This protein binds this small molecule.
Small molecule (SMILES): CC(=O)N[C@H]1[C@H](O[C@H]2[C@H](O)[C@@H](NC(C)=O)CO[C@@H]2CO)O[C@H](CO)[C@@H](O[C@@H]2O[C@H](CO)[C@@H](O)[C@H](O[C@H]3O[C@H](CO)[C@@H](O)[C@H](O)[C@@H]3O)[C@@H]2O)[C@@H]1O

Sequence of chain 1.A:
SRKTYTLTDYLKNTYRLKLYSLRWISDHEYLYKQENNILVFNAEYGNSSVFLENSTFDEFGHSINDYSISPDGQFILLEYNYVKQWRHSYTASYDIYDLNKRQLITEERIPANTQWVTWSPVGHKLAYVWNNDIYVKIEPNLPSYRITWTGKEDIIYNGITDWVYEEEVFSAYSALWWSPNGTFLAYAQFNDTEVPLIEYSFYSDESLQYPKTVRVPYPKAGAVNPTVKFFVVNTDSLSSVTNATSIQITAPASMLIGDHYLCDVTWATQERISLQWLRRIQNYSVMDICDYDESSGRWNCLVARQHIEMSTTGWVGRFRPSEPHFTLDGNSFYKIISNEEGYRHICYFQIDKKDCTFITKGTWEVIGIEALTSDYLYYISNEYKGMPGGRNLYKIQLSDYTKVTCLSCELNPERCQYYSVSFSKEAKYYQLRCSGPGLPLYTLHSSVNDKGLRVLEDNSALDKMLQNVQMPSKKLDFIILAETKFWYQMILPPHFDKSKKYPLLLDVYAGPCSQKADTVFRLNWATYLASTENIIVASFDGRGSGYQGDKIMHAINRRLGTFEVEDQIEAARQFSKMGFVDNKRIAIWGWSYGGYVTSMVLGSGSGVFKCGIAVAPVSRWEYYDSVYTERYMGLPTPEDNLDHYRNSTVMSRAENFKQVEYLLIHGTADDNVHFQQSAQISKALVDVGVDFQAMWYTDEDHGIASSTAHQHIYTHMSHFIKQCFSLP

Binding-site contacts:
Ligand atom C2 contacts residue THR201 of chain 1.A at 4.5 Å.
Ligand atom O7 contacts residue THR201 of chain 1.A at 4.0 Å.
Ligand atom C8 contacts residue ILE164 of chain 1.A at 3.7 Å (hydrophobic).
Ligand atom O7 contacts residue GLN197 of chain 1.A at 4.2 Å.
Ligand atom O7 contacts residue ASN199 of chain 1.A at 3.4 Å (h-bond).
Ligand atom C8 contacts residue THR158 of chain 1.A at 4.4 Å.
Ligand atom O5 contacts residue ASN199 of chain 1.A at 2.2 Å (h-bond).
Ligand atom C6 contacts residue THR201 of chain 1.A at 4.4 Å.
Ligand atom C7 contacts residue ILE164 of chain 1.A at 3.8 Å (hydrophobic).
Ligand atom C1 contacts residue ASN199 of chain 1.A at 1.5 Å.
Ligand atom C5 contacts residue ASN199 of chain 1.A at 3.6 Å.
Ligand atom C1 contacts residue ILE164 of chain 1.A at 4.1 Å (hydrophobic).
Ligand atom O7 contacts residue LYS237 of chain 1.A at 3.3 Å (salt-bridge).
Ligand atom C7 contacts residue ASN199 of chain 1.A at 3.5 Å.
Ligand atom C8 contacts residue GLU202 of chain 1.A at 3.2 Å.
Ligand atom O6 contacts residue GLU202 of chain 1.A at 3.2 Å (salt-bridge).
Ligand atom C2 contacts residue ASN199 of chain 1.A at 2.4 Å.
Ligand atom O5 contacts residue THR201 of chain 1.A at 3.6 Å (h-bond).
Ligand atom N2 contacts residue ILE164 of chain 1.A at 3.5 Å.
Ligand atom O6 contacts residue THR201 of chain 1.A at 3.4 Å.
Ligand atom C2 contacts residue ILE164 of chain 1.A at 4.3 Å (hydrophobic).
Ligand atom C7 contacts residue THR201 of chain 1.A at 4.5 Å.
Ligand atom C3 contacts residue ASN199 of chain 1.A at 3.8 Å.
Ligand atom C5 contacts residue THR201 of chain 1.A at 4.0 Å.
Ligand atom C7 contacts residue LYS237 of chain 1.A at 4.4 Å.
Ligand atom C6 contacts residue GLU202 of chain 1.A at 4.1 Å.
Ligand atom N2 contacts residue ASN199 of chain 1.A at 3.0 Å (h-bond).
Ligand atom C4 contacts residue ASN199 of chain 1.A at 4.2 Å.
Ligand atom C1 contacts residue THR201 of chain 1.A at 3.2 Å.